Binding-site contacts:
Ligand atom C8 contacts residue TYR381 of chain 1.D at 4.1 Å (hydrophobic).
Ligand atom O4 contacts residue THR378 of chain 1.D at 3.4 Å.
Ligand atom C5 contacts residue ARG377 of chain 1.D at 3.6 Å.
Ligand atom C7 contacts residue ASN318 of chain 1.D at 3.2 Å.
Ligand atom C3 contacts residue THR378 of chain 1.D at 3.5 Å.
Ligand atom C4 contacts residue ASN318 of chain 1.D at 4.2 Å.
Ligand atom C4 contacts residue THR378 of chain 1.D at 3.8 Å.
Ligand atom C1 contacts residue ASN318 of chain 1.D at 1.4 Å.
Ligand atom O3 contacts residue THR378 of chain 1.D at 4.2 Å.
Ligand atom C5 contacts residue ASN318 of chain 1.D at 3.7 Å.
Ligand atom C2 contacts residue ASN318 of chain 1.D at 2.4 Å.
Ligand atom O7 contacts residue ASN318 of chain 1.D at 3.3 Å (h-bond).
Ligand atom C6 contacts residue ARG377 of chain 1.D at 3.4 Å.
Ligand atom C5 contacts residue THR378 of chain 1.D at 3.6 Å.
Ligand atom O5 contacts residue THR378 of chain 1.D at 4.3 Å.
Ligand atom C2 contacts residue THR378 of chain 1.D at 4.5 Å.
Ligand atom C3 contacts residue ASN318 of chain 1.D at 3.8 Å.
Ligand atom C6 contacts residue THR378 of chain 1.D at 4.5 Å.
Ligand atom N2 contacts residue ASN318 of chain 1.D at 2.9 Å (h-bond).
Ligand atom O5 contacts residue ASN318 of chain 1.D at 2.4 Å (h-bond).
Ligand atom C8 contacts residue ASN318 of chain 1.D at 4.4 Å.
Ligand atom C1 contacts residue THR378 of chain 1.D at 4.0 Å.
Ligand atom C8 contacts residue LYS314 of chain 1.D at 3.6 Å.
Ligand atom O5 contacts residue ARG377 of chain 1.D at 4.4 Å.

Sequence of chain 1.D:
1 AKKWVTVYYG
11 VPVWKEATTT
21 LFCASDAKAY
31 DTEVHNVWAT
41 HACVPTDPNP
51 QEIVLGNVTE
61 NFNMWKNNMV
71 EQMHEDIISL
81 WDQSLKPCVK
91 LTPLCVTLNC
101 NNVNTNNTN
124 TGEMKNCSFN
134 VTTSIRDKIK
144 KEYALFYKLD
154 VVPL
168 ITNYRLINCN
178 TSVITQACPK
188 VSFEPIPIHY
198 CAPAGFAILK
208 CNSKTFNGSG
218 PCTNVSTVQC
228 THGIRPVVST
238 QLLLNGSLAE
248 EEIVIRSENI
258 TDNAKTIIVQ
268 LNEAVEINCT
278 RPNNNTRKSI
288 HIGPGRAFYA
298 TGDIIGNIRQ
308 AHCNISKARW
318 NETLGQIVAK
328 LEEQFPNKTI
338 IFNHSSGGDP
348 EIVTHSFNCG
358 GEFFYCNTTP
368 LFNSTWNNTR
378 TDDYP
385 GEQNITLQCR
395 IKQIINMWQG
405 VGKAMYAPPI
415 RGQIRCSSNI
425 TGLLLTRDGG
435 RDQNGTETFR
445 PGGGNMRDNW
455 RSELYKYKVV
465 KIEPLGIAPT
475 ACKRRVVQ

This protein binds this small molecule.
Small molecule (SMILES): CC(=O)N[C@@H]1[C@@H](O)[C@H](O)[C@@H](CO)O[C@H]1O